Sequence of chain 1.A:
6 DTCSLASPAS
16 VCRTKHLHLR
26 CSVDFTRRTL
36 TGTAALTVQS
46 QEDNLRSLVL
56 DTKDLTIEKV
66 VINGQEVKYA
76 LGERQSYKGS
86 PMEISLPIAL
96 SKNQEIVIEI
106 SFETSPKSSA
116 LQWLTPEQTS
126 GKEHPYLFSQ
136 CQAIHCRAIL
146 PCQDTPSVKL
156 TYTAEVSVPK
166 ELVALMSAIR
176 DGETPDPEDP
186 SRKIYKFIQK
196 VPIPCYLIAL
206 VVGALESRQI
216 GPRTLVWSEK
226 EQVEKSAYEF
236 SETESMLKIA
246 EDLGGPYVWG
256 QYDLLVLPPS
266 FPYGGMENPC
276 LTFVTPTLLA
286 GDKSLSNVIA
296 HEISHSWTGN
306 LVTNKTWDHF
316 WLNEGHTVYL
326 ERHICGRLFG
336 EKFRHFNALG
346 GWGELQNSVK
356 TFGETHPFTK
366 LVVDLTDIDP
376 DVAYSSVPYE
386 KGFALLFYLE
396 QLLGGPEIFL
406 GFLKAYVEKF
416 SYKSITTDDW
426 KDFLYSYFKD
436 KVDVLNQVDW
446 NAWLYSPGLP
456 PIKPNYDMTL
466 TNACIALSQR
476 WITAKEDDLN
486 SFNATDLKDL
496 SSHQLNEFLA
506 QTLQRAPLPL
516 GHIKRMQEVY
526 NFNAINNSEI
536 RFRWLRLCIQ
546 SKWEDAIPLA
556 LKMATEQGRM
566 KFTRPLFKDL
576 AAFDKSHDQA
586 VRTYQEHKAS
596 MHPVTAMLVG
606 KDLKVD

This protein binds this small molecule.
Small molecule (SMILES): c1ccc(CNc2ccc(OC[C@H]3CCCN3)cc2)cc1

Binding-site contacts:
Ligand atom C1L contacts residue GLN137 of chain 1.A at 3.8 Å.
Ligand atom C1S contacts residue GLY270 of chain 1.A at 3.2 Å.
Ligand atom C1L contacts residue PHE315 of chain 1.A at 3.5 Å (hydrophobic).
Ligand atom C1S contacts residue GLN135 of chain 1.A at 3.7 Å.
Ligand atom C1H contacts residue PRO375 of chain 1.A at 3.5 Å (hydrophobic).
Ligand atom C1I contacts residue TYR379 of chain 1.A at 3.8 Å (hydrophobic).
Ligand atom C1I contacts residue PRO375 of chain 1.A at 3.2 Å (hydrophobic).
Ligand atom C1E contacts residue VAL368 of chain 1.A at 3.5 Å (hydrophobic).
Ligand atom C1K contacts residue GLN137 of chain 1.A at 3.8 Å.
Ligand atom C1O contacts residue GLN137 of chain 1.A at 3.3 Å.
Ligand atom C1J contacts residue ALA138 of chain 1.A at 3.8 Å (hydrophobic).
Ligand atom C1O contacts residue GLN135 of chain 1.A at 3.8 Å.
Ligand atom C1R contacts residue GLY270 of chain 1.A at 3.4 Å.
Ligand atom C1P contacts residue TYR268 of chain 1.A at 3.4 Å (hydrophobic).
Ligand atom N1T contacts residue TYR268 of chain 1.A at 3.9 Å.
Ligand atom N1 contacts residue PRO375 of chain 1.A at 3.0 Å (h-bond).
Ligand atom N1T contacts residue GLN137 of chain 1.A at 3.1 Å (h-bond).
Ligand atom N1T contacts residue GLN135 of chain 1.A at 2.9 Å (h-bond).
Ligand atom C1P contacts residue GLN137 of chain 1.A at 3.9 Å.
Ligand atom N1T contacts residue MET271 of chain 1.A at 3.6 Å (h-bond).
Ligand atom C1K contacts residue ALA138 of chain 1.A at 3.8 Å (hydrophobic).
Ligand atom C1F contacts residue PRO383 of chain 1.A at 3.7 Å (hydrophobic).
Ligand atom C1J contacts residue ASP376 of chain 1.A at 3.8 Å.
Ligand atom C1J contacts residue TYR379 of chain 1.A at 3.9 Å (hydrophobic).
Ligand atom C1A contacts residue ALA378 of chain 1.A at 3.4 Å (hydrophobic).
Ligand atom C1A contacts residue TYR379 of chain 1.A at 3.8 Å (hydrophobic).
Ligand atom O1N contacts residue GLN137 of chain 1.A at 3.2 Å (h-bond).
Ligand atom C1M contacts residue PHE315 of chain 1.A at 3.7 Å (hydrophobic).
Ligand atom C1C contacts residue PHE315 of chain 1.A at 3.7 Å (hydrophobic).
Ligand atom C1B contacts residue TYR379 of chain 1.A at 3.6 Å (hydrophobic).
Ligand atom C1B contacts residue ALA378 of chain 1.A at 3.8 Å (hydrophobic).
Ligand atom C1D contacts residue TRP312 of chain 1.A at 3.1 Å (hydrophobic).
Ligand atom C1D contacts residue PHE315 of chain 1.A at 3.4 Å (hydrophobic).
Ligand atom C1P contacts residue GLN135 of chain 1.A at 3.7 Å.
Ligand atom C1S contacts residue GLN137 of chain 1.A at 3.3 Å.
Ligand atom C1D contacts residue VAL368 of chain 1.A at 3.8 Å (hydrophobic).
Ligand atom C1S contacts residue MET271 of chain 1.A at 3.4 Å (hydrophobic).
Ligand atom C1O contacts residue TYR268 of chain 1.A at 3.4 Å (hydrophobic).
Ligand atom C1Q contacts residue TYR379 of chain 1.A at 3.5 Å (hydrophobic).
Ligand atom C1Q contacts residue TYR268 of chain 1.A at 3.6 Å (hydrophobic).